Binding-site contacts:
Ligand atom C6 contacts residue GLU102 of chain 1.A at 4.0 Å.
Ligand atom C2 contacts residue ILE33 of chain 1.A at 3.7 Å (hydrophobic).
Ligand atom C7 contacts residue MET101 of chain 1.A at 3.9 Å (hydrophobic).
Ligand atom C4 contacts residue ILE33 of chain 1.A at 4.1 Å (hydrophobic).
Ligand atom N3 contacts residue GLU102 of chain 1.A at 3.7 Å.
Ligand atom N2 contacts residue LEU153 of chain 1.A at 4.0 Å.
Ligand atom C10 contacts residue VAL41 of chain 1.A at 4.0 Å (hydrophobic).
Ligand atom N4 contacts residue LYS56 of chain 1.A at 3.4 Å.
Ligand atom C5 contacts residue ALA54 of chain 1.A at 3.6 Å (hydrophobic).
Ligand atom C5 contacts residue GLU102 of chain 1.A at 3.0 Å.
Ligand atom C8 contacts residue MET101 of chain 1.A at 3.6 Å (hydrophobic).
Ligand atom C6 contacts residue LEU153 of chain 1.A at 3.9 Å (hydrophobic).
Ligand atom N2 contacts residue PHE103 of chain 1.A at 3.7 Å.
Ligand atom C6 contacts residue VAL85 of chain 1.A at 3.9 Å (hydrophobic).
Ligand atom N2 contacts residue LEU104 of chain 1.A at 2.8 Å (h-bond).
Ligand atom C10 contacts residue LEU153 of chain 1.A at 3.3 Å (hydrophobic).
Ligand atom C9 contacts residue VAL41 of chain 1.A at 3.8 Å (hydrophobic).
Ligand atom N4 contacts residue MET101 of chain 1.A at 3.7 Å.
Ligand atom C7 contacts residue LEU153 of chain 1.A at 3.8 Å (hydrophobic).
Ligand atom N2 contacts residue ALA54 of chain 1.A at 3.8 Å.
Ligand atom C5 contacts residue MET101 of chain 1.A at 4.0 Å (hydrophobic).
Ligand atom N2 contacts residue GLU102 of chain 1.A at 3.6 Å (salt-bridge).
Ligand atom C6 contacts residue MET101 of chain 1.A at 3.4 Å (hydrophobic).
Ligand atom C3 contacts residue ILE33 of chain 1.A at 4.0 Å (hydrophobic).
Ligand atom C6 contacts residue SER163 of chain 1.A at 4.1 Å.
Ligand atom N3 contacts residue LEU104 of chain 1.A at 4.0 Å.
Ligand atom N4 contacts residue SER163 of chain 1.A at 3.2 Å (h-bond).
Ligand atom O1 contacts residue VAL41 of chain 1.A at 3.8 Å.
Ligand atom C9 contacts residue LEU153 of chain 1.A at 3.5 Å (hydrophobic).
Ligand atom C5 contacts residue VAL85 of chain 1.A at 3.9 Å (hydrophobic).
Ligand atom N1 contacts residue ILE33 of chain 1.A at 3.5 Å.
Ligand atom N3 contacts residue ALA54 of chain 1.A at 3.7 Å.
Ligand atom C4 contacts residue LEU104 of chain 1.A at 3.4 Å (hydrophobic).
Ligand atom N3 contacts residue LEU153 of chain 1.A at 3.4 Å.
Ligand atom N4 contacts residue ASP164 of chain 1.A at 3.4 Å (salt-bridge).
Ligand atom C7 contacts residue SER163 of chain 1.A at 3.6 Å.
Ligand atom C3 contacts residue LEU153 of chain 1.A at 3.8 Å (hydrophobic).
Ligand atom C8 contacts residue SER163 of chain 1.A at 3.1 Å.
Ligand atom C4 contacts residue PHE103 of chain 1.A at 3.7 Å (hydrophobic).
Ligand atom C5 contacts residue LEU153 of chain 1.A at 3.7 Å (hydrophobic).

This protein binds this small molecule.
Small molecule (SMILES): CNC(=O)c1cnn2ccc(C#N)cc12

Sequence of chain 1.A:
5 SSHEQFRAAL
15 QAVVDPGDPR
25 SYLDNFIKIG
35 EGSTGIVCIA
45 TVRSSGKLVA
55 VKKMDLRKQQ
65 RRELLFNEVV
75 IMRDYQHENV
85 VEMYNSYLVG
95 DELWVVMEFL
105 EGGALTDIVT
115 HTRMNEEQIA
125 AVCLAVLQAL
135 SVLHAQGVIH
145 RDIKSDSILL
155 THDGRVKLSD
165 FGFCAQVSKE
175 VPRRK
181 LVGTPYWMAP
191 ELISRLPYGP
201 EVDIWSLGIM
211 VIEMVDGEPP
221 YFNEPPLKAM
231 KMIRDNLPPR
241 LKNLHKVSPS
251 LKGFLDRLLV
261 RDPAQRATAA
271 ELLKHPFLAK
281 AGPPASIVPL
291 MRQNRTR